This small molecule binds to this protein.
Small molecule (SMILES): O=C(O)CO

Binding-site contacts:
Ligand atom OXT contacts residue ARG116 of chain 1.A at 3.0 Å (salt-bridge).
Ligand atom C contacts residue ASN112 of chain 1.A at 3.4 Å.
Ligand atom O2 contacts residue HIS282 of chain 1.A at 3.7 Å.
Ligand atom OXT contacts residue TRP158 of chain 1.A at 4.0 Å.
Ligand atom O2 contacts residue ILE137 of chain 1.A at 3.6 Å.
Ligand atom C contacts residue ARG113 of chain 1.A at 3.8 Å.
Ligand atom C contacts residue HIS157 of chain 1.A at 4.5 Å.
Ligand atom C contacts residue ARG116 of chain 1.A at 3.9 Å.
Ligand atom O contacts residue ARG113 of chain 1.A at 3.7 Å.
Ligand atom OXT contacts residue TYR221 of chain 1.A at 4.3 Å.
Ligand atom O contacts residue ASN112 of chain 1.A at 3.8 Å.
Ligand atom O2 contacts residue ASN112 of chain 1.A at 3.8 Å.
Ligand atom CA contacts residue ILE255 of chain 1.A at 3.9 Å (hydrophobic).
Ligand atom O contacts residue HIS157 of chain 1.A at 3.3 Å (h-bond).
Ligand atom C contacts residue TYR221 of chain 1.A at 3.7 Å (hydrophobic).
Ligand atom OXT contacts residue ASN112 of chain 1.A at 3.5 Å.
Ligand atom O contacts residue TYR221 of chain 1.A at 2.7 Å (h-bond).
Ligand atom CA contacts residue ARG116 of chain 1.A at 3.9 Å.
Ligand atom CA contacts residue TRP158 of chain 1.A at 4.3 Å (hydrophobic).
Ligand atom O contacts residue TRP158 of chain 1.A at 3.1 Å (h-bond).
Ligand atom C contacts residue TRP158 of chain 1.A at 3.8 Å (hydrophobic).
Ligand atom CA contacts residue HIS282 of chain 1.A at 3.9 Å.
Ligand atom OXT contacts residue ARG113 of chain 1.A at 3.4 Å (salt-bridge).
Ligand atom O2 contacts residue ARG116 of chain 1.A at 3.0 Å (salt-bridge).
Ligand atom CA contacts residue ASN112 of chain 1.A at 3.4 Å.
Ligand atom O2 contacts residue ASP136 of chain 1.A at 4.2 Å.

Sequence of chain 1.A:
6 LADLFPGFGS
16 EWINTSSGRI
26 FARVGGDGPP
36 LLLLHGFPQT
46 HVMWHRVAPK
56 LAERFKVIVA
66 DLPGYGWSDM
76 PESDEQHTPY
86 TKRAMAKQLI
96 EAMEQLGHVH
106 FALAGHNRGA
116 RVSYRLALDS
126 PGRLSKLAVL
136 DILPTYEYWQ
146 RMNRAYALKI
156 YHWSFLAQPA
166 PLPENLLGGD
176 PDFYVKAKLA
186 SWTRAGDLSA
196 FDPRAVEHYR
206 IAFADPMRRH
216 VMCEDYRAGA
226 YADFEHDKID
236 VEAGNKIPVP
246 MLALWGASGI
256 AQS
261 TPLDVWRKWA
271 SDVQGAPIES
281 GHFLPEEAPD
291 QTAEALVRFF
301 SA